Sequence of chain 1.D:
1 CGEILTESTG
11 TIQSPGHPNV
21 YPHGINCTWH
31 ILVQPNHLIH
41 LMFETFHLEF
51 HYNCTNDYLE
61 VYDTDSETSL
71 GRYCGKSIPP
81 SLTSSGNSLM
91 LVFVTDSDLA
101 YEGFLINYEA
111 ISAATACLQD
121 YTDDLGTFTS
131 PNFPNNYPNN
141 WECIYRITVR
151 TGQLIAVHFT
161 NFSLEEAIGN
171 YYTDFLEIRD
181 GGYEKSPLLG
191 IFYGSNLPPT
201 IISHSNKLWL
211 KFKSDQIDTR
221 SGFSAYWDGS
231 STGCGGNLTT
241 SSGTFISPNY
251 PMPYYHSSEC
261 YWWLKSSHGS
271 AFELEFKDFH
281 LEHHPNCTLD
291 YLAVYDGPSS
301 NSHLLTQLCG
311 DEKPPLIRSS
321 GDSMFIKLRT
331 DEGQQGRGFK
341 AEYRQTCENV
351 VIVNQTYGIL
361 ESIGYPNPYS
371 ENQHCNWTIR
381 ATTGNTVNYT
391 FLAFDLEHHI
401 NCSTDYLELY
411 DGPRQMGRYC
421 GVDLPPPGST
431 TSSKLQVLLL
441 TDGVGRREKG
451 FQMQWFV

Binding-site contacts:
Ligand atom O7 contacts residue GLN436 of chain 1.D at 3.8 Å.
Ligand atom C3 contacts residue ASN376 of chain 1.D at 3.8 Å.
Ligand atom C2 contacts residue ASN376 of chain 1.D at 2.5 Å.
Ligand atom O6 contacts residue ASN376 of chain 1.D at 4.4 Å.
Ligand atom C7 contacts residue ASN376 of chain 1.D at 3.5 Å.
Ligand atom O3 contacts residue GLN436 of chain 1.D at 4.2 Å.
Ligand atom C5 contacts residue ASN376 of chain 1.D at 3.7 Å.
Ligand atom C2 contacts residue GLN436 of chain 1.D at 3.7 Å.
Ligand atom C3 contacts residue GLN436 of chain 1.D at 3.7 Å.
Ligand atom O4 contacts residue GLN436 of chain 1.D at 4.4 Å.
Ligand atom C1 contacts residue ASN376 of chain 1.D at 1.4 Å.
Ligand atom O5 contacts residue ASN349 of chain 1.D at 2.7 Å (h-bond).
Ligand atom C4 contacts residue ASN376 of chain 1.D at 4.3 Å.
Ligand atom C8 contacts residue PRO413 of chain 1.D at 4.1 Å (hydrophobic).
Ligand atom N2 contacts residue GLN436 of chain 1.D at 3.1 Å (h-bond).
Ligand atom C6 contacts residue ASN349 of chain 1.D at 3.1 Å.
Ligand atom O5 contacts residue ASN376 of chain 1.D at 2.5 Å (h-bond).
Ligand atom C1 contacts residue ASN349 of chain 1.D at 3.8 Å.
Ligand atom O7 contacts residue LEU438 of chain 1.D at 3.3 Å.
Ligand atom C5 contacts residue ASN349 of chain 1.D at 3.5 Å.
Ligand atom N2 contacts residue LEU438 of chain 1.D at 3.9 Å.
Ligand atom C8 contacts residue GLY412 of chain 1.D at 4.3 Å.
Ligand atom C1 contacts residue GLN436 of chain 1.D at 4.1 Å.
Ligand atom C8 contacts residue LEU438 of chain 1.D at 4.0 Å (hydrophobic).
Ligand atom C8 contacts residue LYS434 of chain 1.D at 4.1 Å.
Ligand atom C7 contacts residue LEU438 of chain 1.D at 3.6 Å (hydrophobic).
Ligand atom O6 contacts residue ASN349 of chain 1.D at 2.8 Å (h-bond).
Ligand atom C8 contacts residue ASN376 of chain 1.D at 3.5 Å.
Ligand atom N2 contacts residue ASN376 of chain 1.D at 2.8 Å (h-bond).
Ligand atom C7 contacts residue GLN436 of chain 1.D at 3.6 Å.
Ligand atom C8 contacts residue GLN436 of chain 1.D at 3.7 Å.

The protein below binds the small molecule below.
Small molecule (SMILES): CC(=O)N[C@H]1[C@H](O[C@H]2[C@H](O)[C@@H](NC(C)=O)CO[C@@H]2CO)O[C@H](CO)[C@@H](O)[C@@H]1O